This small molecule binds to this protein.
Small molecule (SMILES): OC[C@H]1O[C@@H](O)[C@H](O)[C@@H](O)[C@H]1O

Binding-site contacts:
Ligand atom C3 contacts residue THR104 of chain 1.C at 3.9 Å.
Ligand atom C2 contacts residue ASN107 of chain 1.C at 3.7 Å.
Ligand atom C3 contacts residue ASN107 of chain 1.C at 4.0 Å.
Ligand atom O3 contacts residue CA1 of chain 1.M at 2.4 Å.
Ligand atom O5 contacts residue TYR36 of chain 1.C at 3.5 Å.
Ligand atom O5 contacts residue HIS50 of chain 1.C at 3.5 Å (h-bond).
Ligand atom C6 contacts residue ASP100 of chain 1.C at 3.5 Å.
Ligand atom C4 contacts residue THR104 of chain 1.C at 3.4 Å.
Ligand atom O2 contacts residue ASN107 of chain 1.C at 3.1 Å (h-bond).
Ligand atom C1 contacts residue CN81 of chain 1.O at 1.8 Å.
Ligand atom C4 contacts residue TYR36 of chain 1.C at 4.0 Å (hydrophobic).
Ligand atom C5 contacts residue HIS50 of chain 1.C at 4.2 Å.
Ligand atom O3 contacts residue ASN107 of chain 1.C at 2.9 Å (h-bond).
Ligand atom C5 contacts residue ASP100 of chain 1.C at 4.0 Å.
Ligand atom O6 contacts residue GLN53 of chain 1.C at 2.7 Å (h-bond).
Ligand atom O4 contacts residue THR104 of chain 1.C at 3.4 Å (h-bond).
Ligand atom C2 contacts residue CN81 of chain 1.O at 2.9 Å.
Ligand atom O4 contacts residue CA1 of chain 1.M at 2.4 Å.
Ligand atom C2 contacts residue CA1 of chain 1.M at 4.0 Å.
Ligand atom O3 contacts residue TYR36 of chain 1.C at 3.4 Å (h-bond).
Ligand atom O4 contacts residue ASP100 of chain 1.C at 2.6 Å (salt-bridge).
Ligand atom C6 contacts residue HIS50 of chain 1.C at 3.7 Å.
Ligand atom O6 contacts residue VAL101 of chain 1.C at 4.1 Å.
Ligand atom C3 contacts residue TYR36 of chain 1.C at 3.9 Å (hydrophobic).
Ligand atom C5 contacts residue GLN53 of chain 1.C at 3.7 Å.
Ligand atom C4 contacts residue CA1 of chain 1.M at 3.3 Å.
Ligand atom O5 contacts residue GLN53 of chain 1.C at 4.1 Å.
Ligand atom C6 contacts residue VAL101 of chain 1.C at 3.7 Å (hydrophobic).
Ligand atom O5 contacts residue CN81 of chain 1.O at 2.6 Å (h-bond).
Ligand atom O2 contacts residue CN81 of chain 1.O at 3.1 Å (h-bond).
Ligand atom C1 contacts residue TYR36 of chain 1.C at 4.2 Å (hydrophobic).
Ligand atom C4 contacts residue ASP100 of chain 1.C at 3.4 Å.
Ligand atom O4 contacts residue TYR36 of chain 1.C at 2.9 Å (h-bond).
Ligand atom C6 contacts residue CYS62 of chain 1.C at 4.1 Å (hydrophobic).
Ligand atom O6 contacts residue HIS50 of chain 1.C at 2.8 Å (h-bond).
Ligand atom C3 contacts residue CA1 of chain 1.M at 3.3 Å.
Ligand atom C2 contacts residue TYR36 of chain 1.C at 3.6 Å (hydrophobic).
Ligand atom O3 contacts residue THR104 of chain 1.C at 3.3 Å (h-bond).
Ligand atom C6 contacts residue GLN53 of chain 1.C at 3.6 Å.
Ligand atom C5 contacts residue CN81 of chain 1.O at 4.0 Å.

Sequence of chain 1.C:
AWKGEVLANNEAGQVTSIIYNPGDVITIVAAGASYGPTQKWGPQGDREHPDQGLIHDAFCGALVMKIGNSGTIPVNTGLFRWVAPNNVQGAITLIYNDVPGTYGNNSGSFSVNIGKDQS